The protein below binds the small molecule below.
Small molecule (SMILES): O=[N+]([O-])c1ccc(O)cc1

Sequence of chain 1.A:
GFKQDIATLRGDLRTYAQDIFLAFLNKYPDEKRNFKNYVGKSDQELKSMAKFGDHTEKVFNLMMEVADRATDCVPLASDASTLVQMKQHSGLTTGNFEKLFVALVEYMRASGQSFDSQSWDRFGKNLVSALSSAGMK

Binding-site contacts:
Ligand atom C4 contacts residue TYR38 of chain 1.A at 4.5 Å (hydrophobic).
Ligand atom O2 contacts residue LEU100 of chain 1.A at 4.1 Å.
Ligand atom N1 contacts residue VAL59 of chain 1.A at 3.7 Å.
Ligand atom N1 contacts residue LEU100 of chain 1.A at 4.3 Å.
Ligand atom C3 contacts residue HIS55 of chain 1.A at 4.2 Å.
Ligand atom O3 contacts residue LEU100 of chain 1.A at 3.7 Å.
Ligand atom C4 contacts residue HIS55 of chain 1.A at 4.0 Å.
Ligand atom OH contacts residue PHE35 of chain 1.A at 4.0 Å.
Ligand atom C6 contacts residue VAL59 of chain 1.A at 3.6 Å (hydrophobic).
Ligand atom C4 contacts residue THR56 of chain 1.A at 4.5 Å.
Ligand atom O2 contacts residue PHE21 of chain 1.A at 3.1 Å.
Ligand atom C3 contacts residue PHE21 of chain 1.A at 3.5 Å (hydrophobic).
Ligand atom C4 contacts residue MH01 of chain 1.C at 3.6 Å.
Ligand atom C5 contacts residue VAL59 of chain 1.A at 3.8 Å (hydrophobic).
Ligand atom C6 contacts residue PHE21 of chain 1.A at 4.3 Å (hydrophobic).
Ligand atom OH contacts residue TYR38 of chain 1.A at 3.4 Å (h-bond).
Ligand atom O3 contacts residue VAL59 of chain 1.A at 4.1 Å.
Ligand atom O3 contacts residue PHE21 of chain 1.A at 3.9 Å.
Ligand atom OH contacts residue MH01 of chain 1.C at 2.4 Å (h-bond).
Ligand atom C4 contacts residue PHE35 of chain 1.A at 3.8 Å (hydrophobic).
Ligand atom N1 contacts residue MH01 of chain 1.C at 4.4 Å.
Ligand atom C4 contacts residue PHE21 of chain 1.A at 4.3 Å (hydrophobic).
Ligand atom C4 contacts residue VAL59 of chain 1.A at 4.1 Å (hydrophobic).
Ligand atom C2 contacts residue THR56 of chain 1.A at 3.9 Å.
Ligand atom C3 contacts residue THR56 of chain 1.A at 3.7 Å.
Ligand atom O2 contacts residue VAL59 of chain 1.A at 3.7 Å.
Ligand atom C1 contacts residue VAL59 of chain 1.A at 3.7 Å (hydrophobic).
Ligand atom C2 contacts residue VAL59 of chain 1.A at 4.0 Å (hydrophobic).
Ligand atom C2 contacts residue PHE21 of chain 1.A at 3.4 Å (hydrophobic).
Ligand atom C5 contacts residue MH01 of chain 1.C at 3.6 Å.
Ligand atom OH contacts residue HIS55 of chain 1.A at 3.1 Å.
Ligand atom C6 contacts residue PHE35 of chain 1.A at 3.9 Å (hydrophobic).
Ligand atom C6 contacts residue MH01 of chain 1.C at 3.7 Å.
Ligand atom OH contacts residue THR56 of chain 1.A at 4.5 Å.
Ligand atom N1 contacts residue PHE21 of chain 1.A at 3.5 Å.
Ligand atom O3 contacts residue MH01 of chain 1.C at 3.4 Å.
Ligand atom C1 contacts residue PHE21 of chain 1.A at 3.5 Å (hydrophobic).
Ligand atom C3 contacts residue VAL59 of chain 1.A at 4.2 Å (hydrophobic).
Ligand atom C5 contacts residue PHE35 of chain 1.A at 3.5 Å (hydrophobic).
Ligand atom O2 contacts residue PHE60 of chain 1.A at 3.6 Å.